A protein and the small-molecule ligand that binds it are described below.
Small molecule (SMILES): CC(=O)c1cccc(NC(=O)N2CCOCC2)c1

Sequence of chain 1.A:
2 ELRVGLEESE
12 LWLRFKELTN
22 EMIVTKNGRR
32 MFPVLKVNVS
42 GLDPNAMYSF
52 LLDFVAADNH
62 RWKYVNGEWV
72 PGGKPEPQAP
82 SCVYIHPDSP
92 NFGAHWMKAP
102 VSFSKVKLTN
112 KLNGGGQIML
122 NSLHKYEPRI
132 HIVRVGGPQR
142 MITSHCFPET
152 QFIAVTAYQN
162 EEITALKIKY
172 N

Binding-site contacts:
Ligand atom C5 contacts residue GLY73 of chain 1.A at 4.3 Å.
Ligand atom C1 contacts residue PRO72 of chain 1.A at 3.7 Å (hydrophobic).
Ligand atom C2 contacts residue GLY73 of chain 1.A at 4.0 Å.
Ligand atom C4 contacts residue HIS61 of chain 1.A at 4.2 Å.
Ligand atom C3 contacts residue HIS61 of chain 1.A at 3.5 Å.
Ligand atom C12 contacts residue PRO76 of chain 1.A at 4.2 Å (hydrophobic).
Ligand atom C3 contacts residue NZ41 of chain 1.H at 4.1 Å.
Ligand atom C8 contacts residue PRO76 of chain 1.A at 4.3 Å (hydrophobic).
Ligand atom N2 contacts residue PRO76 of chain 1.A at 4.2 Å.
Ligand atom C12 contacts residue NZ41 of chain 1.H at 4.1 Å.
Ligand atom C7 contacts residue PRO76 of chain 1.A at 4.0 Å (hydrophobic).
Ligand atom C13 contacts residue NZ41 of chain 1.H at 3.6 Å.
Ligand atom N1 contacts residue PRO76 of chain 1.A at 4.1 Å.
Ligand atom N2 contacts residue NZ41 of chain 1.H at 4.2 Å.
Ligand atom C6 contacts residue HIS61 of chain 1.A at 4.3 Å.
Ligand atom C6 contacts residue PRO76 of chain 1.A at 3.5 Å (hydrophobic).
Ligand atom C3 contacts residue GLY74 of chain 1.A at 3.9 Å.
Ligand atom O1 contacts residue HIS61 of chain 1.A at 4.2 Å.
Ligand atom C6 contacts residue GLY74 of chain 1.A at 4.3 Å.
Ligand atom O1 contacts residue GLY73 of chain 1.A at 3.2 Å (h-bond).
Ligand atom N1 contacts residue NZ41 of chain 1.H at 3.7 Å.
Ligand atom C4 contacts residue GLY74 of chain 1.A at 3.2 Å.
Ligand atom C1 contacts residue HIS61 of chain 1.A at 4.2 Å.
Ligand atom O2 contacts residue NZ41 of chain 1.H at 3.7 Å.
Ligand atom C7 contacts residue HIS61 of chain 1.A at 3.7 Å.
Ligand atom C2 contacts residue HIS61 of chain 1.A at 3.9 Å.
Ligand atom O1 contacts residue PRO72 of chain 1.A at 3.4 Å.
Ligand atom C5 contacts residue GLY74 of chain 1.A at 3.4 Å.
Ligand atom C2 contacts residue PRO72 of chain 1.A at 4.0 Å (hydrophobic).
Ligand atom C5 contacts residue PRO76 of chain 1.A at 4.1 Å (hydrophobic).
Ligand atom C8 contacts residue NZ41 of chain 1.H at 3.7 Å.
Ligand atom C13 contacts residue HIS61 of chain 1.A at 3.3 Å.
Ligand atom C5 contacts residue LYS75 of chain 1.A at 4.0 Å.
Ligand atom C4 contacts residue GLY73 of chain 1.A at 3.4 Å.
Ligand atom C9 contacts residue NZ41 of chain 1.H at 4.2 Å.
Ligand atom C7 contacts residue NZ41 of chain 1.H at 4.0 Å.
Ligand atom O1 contacts residue GLY74 of chain 1.A at 4.3 Å.
Ligand atom C3 contacts residue GLY73 of chain 1.A at 4.2 Å.
Ligand atom N1 contacts residue HIS61 of chain 1.A at 4.2 Å.
Ligand atom C1 contacts residue NZ41 of chain 1.H at 4.3 Å.